A small-molecule ligand and the protein it binds are described below.
Small molecule (SMILES): Nc1ccn([C@@H]2O[C@H](CO[P](=O)(O)O[C@H]3[C@@H](O)[C@H](n4ccc(N)nc4=O)O[C@@H]3CO[P](=O)(O)O[C@H]3[C@@H](O)[C@H](n4ccc(N)nc4=O)O[C@@H]3CO)[C@@H](O)[C@H]2O)c(=O)n1

Binding-site contacts:
Ligand atom P contacts residue LYS8 of chain 1.C at 3.0 Å.
Ligand atom OP2 contacts residue LYS10 of chain 1.C at 2.9 Å.
Ligand atom C4' contacts residue GLU74 of chain 1.C at 3.9 Å.
Ligand atom C2' contacts residue ASN134 of chain 1.C at 4.3 Å.
Ligand atom OP2 contacts residue LYS8 of chain 1.C at 2.9 Å (salt-bridge).
Ligand atom O2' contacts residue ASN134 of chain 1.C at 3.2 Å (h-bond).
Ligand atom OP1 contacts residue ASN134 of chain 1.C at 4.2 Å.
Ligand atom O2' contacts residue LEU135 of chain 1.C at 4.3 Å.
Ligand atom P contacts residue LYS10 of chain 1.C at 4.0 Å.
Ligand atom OP1 contacts residue PRO132 of chain 1.C at 3.6 Å.
Ligand atom OP1 contacts residue LYS10 of chain 1.C at 4.3 Å.
Ligand atom O3' contacts residue ASN134 of chain 1.C at 4.2 Å.
Ligand atom O4' contacts residue GLU74 of chain 1.C at 3.7 Å.
Ligand atom O3' contacts residue LYS8 of chain 1.C at 3.8 Å.
Ligand atom C2' contacts residue GLU74 of chain 1.C at 4.1 Å.
Ligand atom C1' contacts residue GLU74 of chain 1.C at 3.8 Å.
Ligand atom OP1 contacts residue LYS8 of chain 1.C at 2.6 Å (salt-bridge).
Ligand atom O2' contacts residue GLU74 of chain 1.C at 3.2 Å.
Ligand atom O5' contacts residue LYS8 of chain 1.C at 4.5 Å.

Sequence of chain 1.C:
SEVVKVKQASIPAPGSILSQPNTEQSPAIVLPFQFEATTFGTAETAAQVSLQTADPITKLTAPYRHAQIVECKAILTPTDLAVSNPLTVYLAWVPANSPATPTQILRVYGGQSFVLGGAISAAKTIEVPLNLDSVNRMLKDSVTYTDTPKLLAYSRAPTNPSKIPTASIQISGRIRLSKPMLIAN